Sequence of chain 1.A:
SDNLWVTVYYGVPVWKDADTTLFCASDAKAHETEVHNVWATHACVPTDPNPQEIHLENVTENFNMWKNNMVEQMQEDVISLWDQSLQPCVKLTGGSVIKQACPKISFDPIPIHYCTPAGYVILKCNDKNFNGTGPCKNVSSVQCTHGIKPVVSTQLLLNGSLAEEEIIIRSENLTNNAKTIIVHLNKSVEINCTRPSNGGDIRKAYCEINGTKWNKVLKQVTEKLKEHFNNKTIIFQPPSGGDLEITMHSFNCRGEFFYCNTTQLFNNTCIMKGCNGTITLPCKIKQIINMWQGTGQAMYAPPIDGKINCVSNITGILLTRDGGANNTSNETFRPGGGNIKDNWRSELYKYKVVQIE

This small molecule binds to this protein.
Small molecule (SMILES): CC(=O)N[C@@H]1[C@@H](O)[C@H](O)[C@@H](CO)O[C@H]1O

Binding-site contacts:
Ligand atom C3 contacts residue ASN266 of chain 1.A at 3.8 Å.
Ligand atom C5 contacts residue ASN266 of chain 1.A at 3.6 Å.
Ligand atom N2 contacts residue MET253 of chain 1.A at 4.3 Å.
Ligand atom C5 contacts residue THR268 of chain 1.A at 3.7 Å.
Ligand atom O5 contacts residue THR268 of chain 1.A at 3.6 Å.
Ligand atom N2 contacts residue ASN266 of chain 1.A at 3.0 Å (h-bond).
Ligand atom C7 contacts residue ASN266 of chain 1.A at 3.8 Å.
Ligand atom O7 contacts residue ASN266 of chain 1.A at 4.1 Å.
Ligand atom C1 contacts residue THR268 of chain 1.A at 3.5 Å.
Ligand atom C4 contacts residue ASN266 of chain 1.A at 4.2 Å.
Ligand atom C8 contacts residue THR252 of chain 1.A at 3.5 Å.
Ligand atom C7 contacts residue MET253 of chain 1.A at 3.7 Å (hydrophobic).
Ligand atom C2 contacts residue ASN266 of chain 1.A at 2.5 Å.
Ligand atom O7 contacts residue MET253 of chain 1.A at 3.6 Å.
Ligand atom C8 contacts residue MET253 of chain 1.A at 3.9 Å (hydrophobic).
Ligand atom C1 contacts residue ASN266 of chain 1.A at 1.4 Å.
Ligand atom O5 contacts residue ASN266 of chain 1.A at 2.3 Å (h-bond).